Binding-site contacts:
Ligand atom C22 contacts residue TYR979 of chain 1.B at 4.0 Å (hydrophobic).
Ligand atom C27 contacts residue TYR979 of chain 1.B at 3.8 Å (hydrophobic).
Ligand atom C5 contacts residue PRO1015 of chain 1.A at 3.6 Å (hydrophobic).
Ligand atom C15 contacts residue TYR979 of chain 1.B at 4.2 Å (hydrophobic).
Ligand atom C4 contacts residue ARG1012 of chain 1.A at 3.6 Å.
Ligand atom C16 contacts residue LEU975 of chain 1.B at 3.6 Å (hydrophobic).
Ligand atom C12 contacts residue LEU975 of chain 1.B at 4.1 Å (hydrophobic).
Ligand atom C25 contacts residue TYR979 of chain 1.B at 3.9 Å (hydrophobic).
Ligand atom O1 contacts residue PHE1003 of chain 1.A at 2.6 Å (h-bond).
Ligand atom C25 contacts residue LEU949 of chain 1.B at 3.8 Å (hydrophobic).
Ligand atom C3 contacts residue PHE1003 of chain 1.A at 3.8 Å (hydrophobic).
Ligand atom C6 contacts residue PHE976 of chain 1.B at 3.6 Å (hydrophobic).
Ligand atom C19 contacts residue ARG1012 of chain 1.A at 3.4 Å.
Ligand atom C2 contacts residue ARG1012 of chain 1.A at 4.2 Å.
Ligand atom C7 contacts residue PHE976 of chain 1.B at 3.5 Å (hydrophobic).
Ligand atom C26 contacts residue LEU946 of chain 1.B at 4.0 Å (hydrophobic).
Ligand atom C6 contacts residue PRO1015 of chain 1.A at 3.7 Å (hydrophobic).
Ligand atom C16 contacts residue TYR979 of chain 1.B at 3.8 Å (hydrophobic).
Ligand atom O1 contacts residue THR1004 of chain 1.A at 4.1 Å.
Ligand atom C27 contacts residue VAL942 of chain 1.B at 3.9 Å (hydrophobic).
Ligand atom C15 contacts residue LEU975 of chain 1.B at 3.8 Å (hydrophobic).
Ligand atom O1 contacts residue ILE972 of chain 1.B at 4.0 Å.
Ligand atom C26 contacts residue VAL942 of chain 1.B at 3.5 Å (hydrophobic).
Ligand atom C6 contacts residue ILE972 of chain 1.B at 4.1 Å (hydrophobic).
Ligand atom C23 contacts residue TYR979 of chain 1.B at 4.2 Å (hydrophobic).
Ligand atom C7 contacts residue PRO1015 of chain 1.A at 4.1 Å (hydrophobic).
Ligand atom C1 contacts residue CLR1 of chain 1.O at 3.9 Å.
Ligand atom C18 contacts residue ALA1019 of chain 1.A at 3.7 Å (hydrophobic).
Ligand atom C19 contacts residue PHE1016 of chain 1.A at 3.8 Å (hydrophobic).
Ligand atom C18 contacts residue PHE1016 of chain 1.A at 3.9 Å (hydrophobic).
Ligand atom C24 contacts residue LEU949 of chain 1.B at 4.0 Å (hydrophobic).
Ligand atom C4 contacts residue PHE1003 of chain 1.A at 3.8 Å (hydrophobic).
Ligand atom C4 contacts residue PRO1015 of chain 1.A at 3.7 Å (hydrophobic).
Ligand atom C2 contacts residue CLR1 of chain 1.O at 3.5 Å.
Ligand atom C19 contacts residue PRO1015 of chain 1.A at 3.8 Å (hydrophobic).
Ligand atom C26 contacts residue LEU945 of chain 1.B at 3.9 Å (hydrophobic).
Ligand atom C3 contacts residue ARG1012 of chain 1.A at 4.0 Å.
Ligand atom C3 contacts residue ILE972 of chain 1.B at 3.8 Å (hydrophobic).
Ligand atom C26 contacts residue LEU949 of chain 1.B at 4.0 Å (hydrophobic).
Ligand atom O1 contacts residue ARG1012 of chain 1.A at 2.9 Å (salt-bridge).

A small-molecule ligand and the protein it binds are described below.
Small molecule (SMILES): CC(C)CCC[C@@H](C)[C@H]1CC[C@H]2[C@@H]3CC=C4C[C@@H](O)CC[C@]4(C)[C@H]3CC[C@]12C

Sequence of chain 1.B:
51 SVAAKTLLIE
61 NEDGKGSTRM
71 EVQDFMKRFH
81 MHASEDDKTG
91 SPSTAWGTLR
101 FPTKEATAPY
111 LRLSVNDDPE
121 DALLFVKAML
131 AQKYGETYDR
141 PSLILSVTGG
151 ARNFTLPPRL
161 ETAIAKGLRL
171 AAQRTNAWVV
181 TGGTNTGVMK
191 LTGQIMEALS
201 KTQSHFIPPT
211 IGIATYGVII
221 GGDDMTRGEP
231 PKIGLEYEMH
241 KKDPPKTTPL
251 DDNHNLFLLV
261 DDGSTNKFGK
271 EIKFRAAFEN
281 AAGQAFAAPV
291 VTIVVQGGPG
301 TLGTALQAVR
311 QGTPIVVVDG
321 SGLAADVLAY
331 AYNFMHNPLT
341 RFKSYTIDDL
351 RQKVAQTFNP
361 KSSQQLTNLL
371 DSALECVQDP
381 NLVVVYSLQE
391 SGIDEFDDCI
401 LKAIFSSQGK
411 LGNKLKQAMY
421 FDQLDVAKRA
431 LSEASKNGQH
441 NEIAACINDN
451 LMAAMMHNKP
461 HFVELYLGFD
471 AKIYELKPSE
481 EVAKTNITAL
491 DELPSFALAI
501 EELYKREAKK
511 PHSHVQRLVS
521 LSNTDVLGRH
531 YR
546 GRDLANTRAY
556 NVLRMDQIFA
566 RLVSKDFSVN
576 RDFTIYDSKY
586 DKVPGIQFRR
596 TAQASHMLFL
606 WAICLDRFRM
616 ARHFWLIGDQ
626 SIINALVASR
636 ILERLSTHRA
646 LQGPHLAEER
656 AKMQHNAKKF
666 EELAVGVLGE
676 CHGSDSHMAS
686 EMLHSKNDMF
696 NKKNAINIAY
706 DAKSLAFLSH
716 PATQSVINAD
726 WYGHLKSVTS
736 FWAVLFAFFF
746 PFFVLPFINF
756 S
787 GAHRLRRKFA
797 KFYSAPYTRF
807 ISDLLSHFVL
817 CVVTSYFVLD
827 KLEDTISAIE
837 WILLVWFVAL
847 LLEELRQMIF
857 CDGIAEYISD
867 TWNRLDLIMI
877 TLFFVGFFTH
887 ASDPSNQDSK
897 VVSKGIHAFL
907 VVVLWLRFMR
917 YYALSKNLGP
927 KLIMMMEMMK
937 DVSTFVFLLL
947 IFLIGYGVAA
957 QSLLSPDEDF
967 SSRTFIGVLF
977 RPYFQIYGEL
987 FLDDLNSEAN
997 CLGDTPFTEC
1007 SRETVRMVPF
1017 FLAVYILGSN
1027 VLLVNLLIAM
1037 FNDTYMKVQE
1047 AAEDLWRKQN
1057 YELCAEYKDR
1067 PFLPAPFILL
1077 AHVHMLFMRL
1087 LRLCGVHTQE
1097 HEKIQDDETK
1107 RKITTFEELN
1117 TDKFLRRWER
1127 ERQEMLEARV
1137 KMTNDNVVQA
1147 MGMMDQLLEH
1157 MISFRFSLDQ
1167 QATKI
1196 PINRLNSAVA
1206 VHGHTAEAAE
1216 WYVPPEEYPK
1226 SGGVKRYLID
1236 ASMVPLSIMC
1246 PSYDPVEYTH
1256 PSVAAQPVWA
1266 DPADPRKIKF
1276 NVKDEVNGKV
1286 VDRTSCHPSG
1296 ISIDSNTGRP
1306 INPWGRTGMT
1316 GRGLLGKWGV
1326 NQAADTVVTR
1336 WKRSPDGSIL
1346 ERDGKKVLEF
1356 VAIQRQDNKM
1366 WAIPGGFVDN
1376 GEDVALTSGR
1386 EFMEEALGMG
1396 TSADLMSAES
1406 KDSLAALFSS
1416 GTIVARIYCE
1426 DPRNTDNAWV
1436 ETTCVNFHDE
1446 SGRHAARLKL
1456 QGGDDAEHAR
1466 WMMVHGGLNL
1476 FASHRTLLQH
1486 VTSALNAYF

Sequence of chain 1.A:
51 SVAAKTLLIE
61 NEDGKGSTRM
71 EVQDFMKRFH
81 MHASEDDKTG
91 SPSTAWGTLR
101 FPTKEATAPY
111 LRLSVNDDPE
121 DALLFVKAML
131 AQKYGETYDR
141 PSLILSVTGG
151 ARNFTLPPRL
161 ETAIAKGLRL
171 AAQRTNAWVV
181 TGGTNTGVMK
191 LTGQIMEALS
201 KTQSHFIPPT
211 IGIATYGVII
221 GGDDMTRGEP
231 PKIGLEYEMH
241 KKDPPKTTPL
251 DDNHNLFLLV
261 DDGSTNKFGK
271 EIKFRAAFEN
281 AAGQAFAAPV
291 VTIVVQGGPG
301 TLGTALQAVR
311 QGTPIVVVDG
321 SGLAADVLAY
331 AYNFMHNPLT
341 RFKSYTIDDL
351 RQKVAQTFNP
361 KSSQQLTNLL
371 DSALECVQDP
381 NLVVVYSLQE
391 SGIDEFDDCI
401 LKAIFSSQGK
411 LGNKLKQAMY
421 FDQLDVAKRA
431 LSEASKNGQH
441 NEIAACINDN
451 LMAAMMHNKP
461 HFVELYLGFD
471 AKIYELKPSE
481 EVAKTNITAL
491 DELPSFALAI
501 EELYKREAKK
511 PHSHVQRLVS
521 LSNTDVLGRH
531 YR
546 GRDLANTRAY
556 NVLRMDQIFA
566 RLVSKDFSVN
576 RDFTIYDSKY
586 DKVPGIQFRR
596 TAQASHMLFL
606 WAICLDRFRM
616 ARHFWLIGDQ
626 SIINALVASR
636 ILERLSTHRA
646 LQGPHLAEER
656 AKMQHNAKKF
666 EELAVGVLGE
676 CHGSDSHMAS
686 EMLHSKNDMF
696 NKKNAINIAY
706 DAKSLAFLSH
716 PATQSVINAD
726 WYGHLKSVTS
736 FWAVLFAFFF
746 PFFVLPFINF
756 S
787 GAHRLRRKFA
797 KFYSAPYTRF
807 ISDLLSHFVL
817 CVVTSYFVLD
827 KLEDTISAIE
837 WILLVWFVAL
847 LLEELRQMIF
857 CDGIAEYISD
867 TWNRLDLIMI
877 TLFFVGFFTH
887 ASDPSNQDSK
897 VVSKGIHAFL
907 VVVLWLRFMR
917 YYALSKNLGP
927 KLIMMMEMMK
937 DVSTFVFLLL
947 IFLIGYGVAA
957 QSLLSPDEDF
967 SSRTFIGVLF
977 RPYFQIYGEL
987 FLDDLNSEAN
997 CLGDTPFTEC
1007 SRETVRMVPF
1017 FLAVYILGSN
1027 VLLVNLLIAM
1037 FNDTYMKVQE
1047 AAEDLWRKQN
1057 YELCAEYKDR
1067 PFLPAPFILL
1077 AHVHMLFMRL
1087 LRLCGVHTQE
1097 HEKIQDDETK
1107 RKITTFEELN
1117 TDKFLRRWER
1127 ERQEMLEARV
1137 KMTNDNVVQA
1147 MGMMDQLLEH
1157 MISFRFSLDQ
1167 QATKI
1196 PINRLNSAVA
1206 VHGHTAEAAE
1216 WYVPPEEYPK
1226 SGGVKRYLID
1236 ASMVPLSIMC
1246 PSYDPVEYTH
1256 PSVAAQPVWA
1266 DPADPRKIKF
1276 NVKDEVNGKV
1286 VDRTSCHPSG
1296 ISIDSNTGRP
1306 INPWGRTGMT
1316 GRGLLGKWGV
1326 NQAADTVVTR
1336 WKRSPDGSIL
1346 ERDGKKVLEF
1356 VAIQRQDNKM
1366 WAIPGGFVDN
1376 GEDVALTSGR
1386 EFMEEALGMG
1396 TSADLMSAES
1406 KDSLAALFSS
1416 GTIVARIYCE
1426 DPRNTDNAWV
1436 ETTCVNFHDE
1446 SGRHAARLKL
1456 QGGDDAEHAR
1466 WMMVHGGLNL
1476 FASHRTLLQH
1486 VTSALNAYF